Sequence of chain 1.B:
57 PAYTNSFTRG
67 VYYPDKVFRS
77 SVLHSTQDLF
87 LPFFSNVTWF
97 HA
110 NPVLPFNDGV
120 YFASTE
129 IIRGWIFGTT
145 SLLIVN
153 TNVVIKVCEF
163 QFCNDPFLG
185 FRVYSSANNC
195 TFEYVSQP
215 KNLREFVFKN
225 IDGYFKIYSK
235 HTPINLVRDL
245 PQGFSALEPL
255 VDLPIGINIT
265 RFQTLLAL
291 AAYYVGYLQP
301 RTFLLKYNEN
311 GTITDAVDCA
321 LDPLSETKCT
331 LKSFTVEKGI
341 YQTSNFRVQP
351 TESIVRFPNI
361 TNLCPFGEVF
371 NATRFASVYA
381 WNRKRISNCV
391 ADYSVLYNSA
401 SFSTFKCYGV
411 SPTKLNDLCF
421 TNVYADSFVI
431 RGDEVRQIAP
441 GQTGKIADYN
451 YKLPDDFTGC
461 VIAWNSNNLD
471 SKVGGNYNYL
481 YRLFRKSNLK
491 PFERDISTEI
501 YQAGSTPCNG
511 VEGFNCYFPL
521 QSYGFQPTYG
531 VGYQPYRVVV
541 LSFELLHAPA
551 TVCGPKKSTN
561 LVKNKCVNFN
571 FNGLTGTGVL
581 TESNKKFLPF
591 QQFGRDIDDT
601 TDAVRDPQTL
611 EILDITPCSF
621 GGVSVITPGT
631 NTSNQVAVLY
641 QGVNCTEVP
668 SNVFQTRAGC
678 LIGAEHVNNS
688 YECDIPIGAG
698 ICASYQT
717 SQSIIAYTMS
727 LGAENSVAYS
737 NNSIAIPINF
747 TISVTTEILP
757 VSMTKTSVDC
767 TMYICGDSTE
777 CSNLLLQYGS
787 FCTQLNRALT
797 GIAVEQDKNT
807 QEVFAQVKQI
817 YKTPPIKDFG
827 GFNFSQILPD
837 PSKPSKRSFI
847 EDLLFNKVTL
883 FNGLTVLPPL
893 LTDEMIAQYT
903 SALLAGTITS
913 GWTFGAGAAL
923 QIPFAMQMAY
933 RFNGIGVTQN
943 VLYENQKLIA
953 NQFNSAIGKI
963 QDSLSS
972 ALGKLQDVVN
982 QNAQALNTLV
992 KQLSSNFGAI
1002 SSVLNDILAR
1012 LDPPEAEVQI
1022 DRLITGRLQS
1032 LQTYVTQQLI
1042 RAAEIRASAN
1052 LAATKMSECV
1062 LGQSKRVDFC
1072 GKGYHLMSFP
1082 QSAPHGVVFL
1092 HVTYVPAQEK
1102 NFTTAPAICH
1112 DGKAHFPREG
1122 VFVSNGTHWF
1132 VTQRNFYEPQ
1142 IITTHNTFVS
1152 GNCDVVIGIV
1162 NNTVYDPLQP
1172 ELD

Binding-site contacts:
Ligand atom O5 contacts residue PHE1131 of chain 1.B at 4.0 Å.
Ligand atom C3 contacts residue THR1128 of chain 1.B at 3.6 Å.
Ligand atom C1 contacts residue ASN1126 of chain 1.B at 1.4 Å.
Ligand atom C3 contacts residue HIS1129 of chain 1.B at 4.1 Å.
Ligand atom C2 contacts residue HIS1129 of chain 1.B at 4.4 Å.
Ligand atom O3 contacts residue THR1128 of chain 1.B at 4.5 Å.
Ligand atom O6 contacts residue PHE1131 of chain 1.B at 4.2 Å.
Ligand atom C8 contacts residue ASN1126 of chain 1.B at 4.1 Å.
Ligand atom C5 contacts residue HIS1129 of chain 1.B at 3.8 Å.
Ligand atom O5 contacts residue ASN1126 of chain 1.B at 2.4 Å (h-bond).
Ligand atom C5 contacts residue PHE1131 of chain 1.B at 4.0 Å (hydrophobic).
Ligand atom O7 contacts residue ASN1126 of chain 1.B at 3.4 Å (h-bond).
Ligand atom N2 contacts residue ASN1126 of chain 1.B at 2.9 Å (h-bond).
Ligand atom C2 contacts residue ASN1126 of chain 1.B at 2.5 Å.
Ligand atom C6 contacts residue PHE1131 of chain 1.B at 3.5 Å (hydrophobic).
Ligand atom C1 contacts residue THR1128 of chain 1.B at 3.9 Å.
Ligand atom C4 contacts residue HIS1129 of chain 1.B at 4.0 Å.
Ligand atom C7 contacts residue ASN1126 of chain 1.B at 3.3 Å.
Ligand atom O4 contacts residue HIS1129 of chain 1.B at 3.4 Å (h-bond).
Ligand atom C5 contacts residue ASN1126 of chain 1.B at 3.6 Å.
Ligand atom C4 contacts residue ASN1126 of chain 1.B at 4.2 Å.
Ligand atom C2 contacts residue THR1128 of chain 1.B at 3.8 Å.
Ligand atom C8 contacts residue THR1128 of chain 1.B at 4.2 Å.
Ligand atom C1 contacts residue HIS1129 of chain 1.B at 4.4 Å.
Ligand atom C3 contacts residue ASN1126 of chain 1.B at 3.8 Å.
Ligand atom N2 contacts residue THR1128 of chain 1.B at 3.4 Å (h-bond).

A small-molecule ligand and the protein it binds are described below.
Small molecule (SMILES): CC(=O)N[C@H]1[C@H](O[C@H]2[C@H](O)[C@@H](NC(C)=O)CO[C@@H]2CO)O[C@H](CO)[C@@H](O)[C@@H]1O